Sequence of chain 1.D:
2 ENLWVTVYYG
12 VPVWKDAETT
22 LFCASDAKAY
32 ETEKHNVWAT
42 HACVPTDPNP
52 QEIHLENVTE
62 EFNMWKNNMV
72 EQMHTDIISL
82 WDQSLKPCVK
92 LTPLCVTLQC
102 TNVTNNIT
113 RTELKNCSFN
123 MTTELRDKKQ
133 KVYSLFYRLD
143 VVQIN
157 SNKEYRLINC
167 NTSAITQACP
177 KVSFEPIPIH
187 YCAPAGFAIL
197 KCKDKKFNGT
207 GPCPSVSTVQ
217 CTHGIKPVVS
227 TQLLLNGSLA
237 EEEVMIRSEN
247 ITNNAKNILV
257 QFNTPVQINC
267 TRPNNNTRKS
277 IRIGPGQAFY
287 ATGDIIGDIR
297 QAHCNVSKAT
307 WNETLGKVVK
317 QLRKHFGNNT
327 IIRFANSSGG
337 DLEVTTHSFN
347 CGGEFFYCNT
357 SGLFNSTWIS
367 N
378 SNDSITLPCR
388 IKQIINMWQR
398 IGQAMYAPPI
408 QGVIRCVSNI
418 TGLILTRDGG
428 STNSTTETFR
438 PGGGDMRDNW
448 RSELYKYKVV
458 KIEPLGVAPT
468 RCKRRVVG

Binding-site contacts:
Ligand atom C7 contacts residue ASN265 of chain 1.D at 3.2 Å.
Ligand atom C7 contacts residue GLN263 of chain 1.D at 4.1 Å.
Ligand atom C1 contacts residue ASN265 of chain 1.D at 1.4 Å.
Ligand atom C3 contacts residue ASN265 of chain 1.D at 3.8 Å.
Ligand atom C4 contacts residue ASN265 of chain 1.D at 4.2 Å.
Ligand atom C8 contacts residue SER381 of chain 1.D at 4.0 Å.
Ligand atom O7 contacts residue ASN265 of chain 1.D at 2.7 Å (h-bond).
Ligand atom O7 contacts residue ASN301 of chain 1.D at 3.2 Å.
Ligand atom C5 contacts residue ASN265 of chain 1.D at 3.6 Å.
Ligand atom C3 contacts residue GLN263 of chain 1.D at 3.8 Å.
Ligand atom O7 contacts residue ILE264 of chain 1.D at 4.5 Å.
Ligand atom C2 contacts residue NAG1 of chain 1.T at 3.8 Å.
Ligand atom C7 contacts residue NAG1 of chain 1.T at 4.3 Å.
Ligand atom O7 contacts residue NAG1 of chain 1.T at 3.7 Å.
Ligand atom C5 contacts residue GLN263 of chain 1.D at 4.3 Å.
Ligand atom O5 contacts residue ASN265 of chain 1.D at 2.3 Å (h-bond).
Ligand atom O5 contacts residue NAG1 of chain 1.T at 3.8 Å.
Ligand atom C8 contacts residue GLN263 of chain 1.D at 4.2 Å.
Ligand atom C1 contacts residue NAG1 of chain 1.T at 3.8 Å.
Ligand atom C2 contacts residue ASN265 of chain 1.D at 2.5 Å.
Ligand atom C1 contacts residue GLN263 of chain 1.D at 4.3 Å.
Ligand atom C8 contacts residue SER303 of chain 1.D at 3.5 Å.
Ligand atom N2 contacts residue ASN265 of chain 1.D at 2.9 Å (h-bond).
Ligand atom C2 contacts residue GLN263 of chain 1.D at 4.4 Å.
Ligand atom N2 contacts residue GLN263 of chain 1.D at 4.0 Å.
Ligand atom C8 contacts residue ASN301 of chain 1.D at 4.0 Å.
Ligand atom C7 contacts residue ASN301 of chain 1.D at 4.0 Å.
Ligand atom C8 contacts residue VAL302 of chain 1.D at 3.8 Å (hydrophobic).
Ligand atom O4 contacts residue GLN263 of chain 1.D at 4.5 Å.
Ligand atom C4 contacts residue GLN263 of chain 1.D at 4.4 Å.

The small molecule below binds the protein below.
Small molecule (SMILES): CC(=O)N[C@@H]1[C@@H](O)[C@H](O)[C@@H](CO)O[C@H]1O